Sequence of chain 1.D:
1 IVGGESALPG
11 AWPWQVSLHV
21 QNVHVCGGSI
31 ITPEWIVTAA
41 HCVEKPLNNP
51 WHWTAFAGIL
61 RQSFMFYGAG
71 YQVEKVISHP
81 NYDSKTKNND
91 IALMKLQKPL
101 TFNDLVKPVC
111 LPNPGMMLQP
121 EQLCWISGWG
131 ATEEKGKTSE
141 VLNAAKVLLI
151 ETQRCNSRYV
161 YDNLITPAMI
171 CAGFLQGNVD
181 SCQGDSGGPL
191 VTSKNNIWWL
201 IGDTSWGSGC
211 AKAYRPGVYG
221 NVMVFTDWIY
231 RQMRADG

A small-molecule ligand and the protein it binds are described below.
Small molecule (SMILES): [H]/N=C(\N)Nc1ncc(Cl)c2ccc(S(=O)(=O)NC(C)(C)C(=O)O)cc12

Binding-site contacts:
Ligand atom O6 contacts residue GLY209 of chain 1.D at 3.7 Å.
Ligand atom N21 contacts residue GLY209 of chain 1.D at 2.7 Å (h-bond).
Ligand atom C20 contacts residue GLY207 of chain 1.D at 3.6 Å.
Ligand atom N24 contacts residue GLY217 of chain 1.D at 3.3 Å.
Ligand atom C17 contacts residue CYS182 of chain 1.D at 3.5 Å (hydrophobic).
Ligand atom C4 contacts residue GLY209 of chain 1.D at 3.6 Å.
Ligand atom C18 contacts residue THR204 of chain 1.D at 3.4 Å.
Ligand atom C22 contacts residue SER181 of chain 1.D at 3.1 Å.
Ligand atom N7 contacts residue GLY207 of chain 1.D at 3.7 Å.
Ligand atom N24 contacts residue SER181 of chain 1.D at 2.7 Å (h-bond).
Ligand atom O5 contacts residue GLY207 of chain 1.D at 3.3 Å (h-bond).
Ligand atom CL1 contacts residue HIS41 of chain 1.D at 3.6 Å.
Ligand atom O5 contacts residue SER208 of chain 1.D at 3.6 Å.
Ligand atom N21 contacts residue SER181 of chain 1.D at 3.5 Å (h-bond).
Ligand atom C22 contacts residue GLY209 of chain 1.D at 3.2 Å.
Ligand atom N24 contacts residue ASP180 of chain 1.D at 2.8 Å (salt-bridge).
Ligand atom C20 contacts residue SER181 of chain 1.D at 3.7 Å.
Ligand atom N19 contacts residue SER181 of chain 1.D at 3.4 Å (h-bond).
Ligand atom N23 contacts residue PRO216 of chain 1.D at 3.8 Å.
Ligand atom N19 contacts residue GLY207 of chain 1.D at 3.7 Å.
Ligand atom C18 contacts residue SER181 of chain 1.D at 3.7 Å.
Ligand atom CL1 contacts residue SER205 of chain 1.D at 3.4 Å.
Ligand atom C12 contacts residue CYS210 of chain 1.D at 3.6 Å (hydrophobic).
Ligand atom CL1 contacts residue SER186 of chain 1.D at 2.5 Å.
Ligand atom C15 contacts residue GLN183 of chain 1.D at 3.6 Å.
Ligand atom N19 contacts residue TRP206 of chain 1.D at 3.4 Å (h-bond).
Ligand atom C14 contacts residue CYS182 of chain 1.D at 3.7 Å (hydrophobic).
Ligand atom C22 contacts residue ASP180 of chain 1.D at 3.5 Å.
Ligand atom C12 contacts residue GLY209 of chain 1.D at 3.1 Å.
Ligand atom N23 contacts residue CYS210 of chain 1.D at 3.7 Å.
Ligand atom N23 contacts residue ASP180 of chain 1.D at 2.7 Å (salt-bridge).
Ligand atom N23 contacts residue ARG215 of chain 1.D at 3.3 Å (salt-bridge).
Ligand atom N7 contacts residue GLY209 of chain 1.D at 3.3 Å (h-bond).
Ligand atom N23 contacts residue GLY209 of chain 1.D at 2.9 Å (h-bond).
Ligand atom N21 contacts residue GLY207 of chain 1.D at 3.3 Å.
Ligand atom C18 contacts residue TRP206 of chain 1.D at 3.7 Å (hydrophobic).
Ligand atom C20 contacts residue TRP206 of chain 1.D at 3.7 Å (hydrophobic).
Ligand atom C12 contacts residue GLY207 of chain 1.D at 3.4 Å.
Ligand atom O9 contacts residue CYS210 of chain 1.D at 3.4 Å (h-bond).
Ligand atom C22 contacts residue GLY207 of chain 1.D at 3.7 Å.